Sequence of chain 1.A:
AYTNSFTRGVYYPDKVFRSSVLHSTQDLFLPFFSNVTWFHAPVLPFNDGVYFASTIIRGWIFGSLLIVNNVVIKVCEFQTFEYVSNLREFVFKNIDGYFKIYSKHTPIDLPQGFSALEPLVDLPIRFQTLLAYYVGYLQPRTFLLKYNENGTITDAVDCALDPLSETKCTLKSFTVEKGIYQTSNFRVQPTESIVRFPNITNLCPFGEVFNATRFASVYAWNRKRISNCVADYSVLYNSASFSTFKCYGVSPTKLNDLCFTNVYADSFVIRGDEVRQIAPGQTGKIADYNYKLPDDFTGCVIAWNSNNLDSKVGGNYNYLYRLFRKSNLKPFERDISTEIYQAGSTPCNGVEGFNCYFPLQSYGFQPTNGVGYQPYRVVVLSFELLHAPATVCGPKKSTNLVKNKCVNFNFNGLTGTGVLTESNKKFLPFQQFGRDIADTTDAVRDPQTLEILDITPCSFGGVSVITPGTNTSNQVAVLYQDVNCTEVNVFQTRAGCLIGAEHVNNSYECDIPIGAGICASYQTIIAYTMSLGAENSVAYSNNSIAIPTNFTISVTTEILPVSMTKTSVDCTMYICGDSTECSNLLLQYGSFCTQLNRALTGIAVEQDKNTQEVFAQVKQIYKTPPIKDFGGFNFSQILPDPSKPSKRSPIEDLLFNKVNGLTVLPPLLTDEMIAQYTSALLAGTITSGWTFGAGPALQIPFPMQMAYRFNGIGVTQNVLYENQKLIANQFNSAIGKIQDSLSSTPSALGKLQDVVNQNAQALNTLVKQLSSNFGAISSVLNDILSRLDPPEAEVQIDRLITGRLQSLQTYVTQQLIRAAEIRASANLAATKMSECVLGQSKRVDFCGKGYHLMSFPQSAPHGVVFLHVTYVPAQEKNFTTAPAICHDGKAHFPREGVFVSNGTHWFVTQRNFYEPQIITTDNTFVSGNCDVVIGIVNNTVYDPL

This small molecule binds to this protein.
Small molecule (SMILES): CC(=O)N[C@@H]1[C@@H](O)[C@H](O)[C@@H](CO)O[C@H]1O

Binding-site contacts:
Ligand atom C3 contacts residue ASN1063 of chain 1.A at 3.8 Å.
Ligand atom C1 contacts residue ASN1063 of chain 1.A at 1.4 Å.
Ligand atom C2 contacts residue ASN1063 of chain 1.A at 2.4 Å.
Ligand atom O5 contacts residue ASN1063 of chain 1.A at 2.4 Å (h-bond).
Ligand atom C5 contacts residue ASN1063 of chain 1.A at 3.7 Å.
Ligand atom O4 contacts residue ALA695 of chain 1.A at 3.8 Å.
Ligand atom N2 contacts residue ASN1063 of chain 1.A at 2.9 Å (h-bond).
Ligand atom C7 contacts residue ASN1063 of chain 1.A at 3.9 Å.
Ligand atom O7 contacts residue ASN1063 of chain 1.A at 4.4 Å.
Ligand atom C4 contacts residue ASN1063 of chain 1.A at 4.2 Å.